Sequence of chain 2.D:
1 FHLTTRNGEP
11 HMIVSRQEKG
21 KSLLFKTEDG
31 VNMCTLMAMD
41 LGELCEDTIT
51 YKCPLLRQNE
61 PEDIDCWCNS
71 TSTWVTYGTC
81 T

Binding-site contacts:
Ligand atom O2 contacts residue BMA1 of chain 2.V at 3.0 Å (h-bond).
Ligand atom C3 contacts residue NAG1 of chain 2.T at 4.1 Å.
Ligand atom C4 contacts residue BMA1 of chain 2.V at 3.6 Å.
Ligand atom C3 contacts residue BMA1 of chain 2.V at 2.5 Å.
Ligand atom C2 contacts residue BMA1 of chain 2.V at 3.2 Å.
Ligand atom C2 contacts residue HIS2 of chain 2.D at 4.5 Å.
Ligand atom C1 contacts residue NAG1 of chain 2.T at 1.7 Å.
Ligand atom O2 contacts residue HIS2 of chain 2.D at 3.4 Å (h-bond).
Ligand atom O4 contacts residue BMA1 of chain 2.V at 4.0 Å.
Ligand atom C5 contacts residue NAG1 of chain 2.T at 3.8 Å.
Ligand atom O3 contacts residue BMA1 of chain 2.V at 1.1 Å.
Ligand atom O5 contacts residue NAG1 of chain 2.T at 2.5 Å (h-bond).
Ligand atom O6 contacts residue NAG1 of chain 2.T at 4.5 Å.
Ligand atom O2 contacts residue NAG1 of chain 2.T at 3.4 Å (h-bond).
Ligand atom C2 contacts residue NAG1 of chain 2.T at 2.9 Å.

The small molecule below binds the protein below.
Small molecule (SMILES): OC[C@H]1O[C@@H](O)[C@@H](O)[C@@H](O)[C@@H]1O